This small molecule binds to this protein.
Small molecule (SMILES): CO[P](=O)(O)O[C@H]1[C@@H](O)[C@H](n2ccc(=O)[nH]c2=O)O[C@@H]1COP(=O)(O)O

Binding-site contacts:
Ligand atom N3 contacts residue ASN16 of chain 1.O at 2.8 Å (h-bond).
Ligand atom O4 contacts residue ARG125 of chain 1.A at 4.0 Å.
Ligand atom OP2 contacts residue SER77 of chain 1.A at 4.0 Å.
Ligand atom O4 contacts residue ASN16 of chain 1.O at 4.3 Å.
Ligand atom OP1 contacts residue ARG125 of chain 1.A at 2.8 Å (salt-bridge).
Ligand atom C2 contacts residue ASN16 of chain 1.O at 3.1 Å.
Ligand atom O4 contacts residue SER17 of chain 1.O at 3.2 Å.
Ligand atom C5' contacts residue ARG125 of chain 1.A at 4.2 Å.
Ligand atom C1' contacts residue ARG125 of chain 1.A at 4.3 Å.
Ligand atom C4' contacts residue ARG125 of chain 1.A at 4.3 Å.
Ligand atom C5 contacts residue ARG125 of chain 1.A at 3.6 Å.
Ligand atom N3 contacts residue ARG125 of chain 1.A at 3.7 Å.
Ligand atom OP2 contacts residue ILE23 of chain 1.O at 4.0 Å.
Ligand atom OP1 contacts residue ARG131 of chain 1.A at 3.4 Å (salt-bridge).
Ligand atom C4 contacts residue ARG125 of chain 1.A at 3.7 Å.
Ligand atom O3' contacts residue ARG125 of chain 1.A at 4.0 Å.
Ligand atom C3' contacts residue ARG125 of chain 1.A at 3.3 Å.
Ligand atom O2 contacts residue ASN16 of chain 1.O at 2.7 Å (h-bond).
Ligand atom P contacts residue ARG125 of chain 1.A at 3.7 Å.
Ligand atom OP3 contacts residue ILE23 of chain 1.O at 4.3 Å.
Ligand atom OP3 contacts residue SER77 of chain 1.A at 4.3 Å.
Ligand atom N1 contacts residue ASN16 of chain 1.O at 4.4 Å.
Ligand atom P contacts residue ARG131 of chain 1.A at 3.6 Å.
Ligand atom N3 contacts residue SER17 of chain 1.O at 4.4 Å.
Ligand atom O2 contacts residue ARG125 of chain 1.A at 4.1 Å.
Ligand atom N1 contacts residue ARG125 of chain 1.A at 3.8 Å.
Ligand atom C4 contacts residue SER17 of chain 1.O at 4.1 Å.
Ligand atom O5' contacts residue ARG131 of chain 1.A at 3.0 Å (salt-bridge).
Ligand atom C2 contacts residue ARG125 of chain 1.A at 3.9 Å.
Ligand atom C5' contacts residue ARG131 of chain 1.A at 3.5 Å.
Ligand atom OP1 contacts residue ILE23 of chain 1.O at 3.7 Å.
Ligand atom OP2 contacts residue ARG131 of chain 1.A at 3.8 Å.
Ligand atom C6 contacts residue ARG125 of chain 1.A at 3.6 Å.
Ligand atom C2' contacts residue ARG125 of chain 1.A at 3.8 Å.
Ligand atom O4 contacts residue THR21 of chain 1.O at 4.2 Å.
Ligand atom O5' contacts residue ARG125 of chain 1.A at 3.1 Å (salt-bridge).
Ligand atom C5 contacts residue THR21 of chain 1.O at 4.5 Å.
Ligand atom P contacts residue ILE23 of chain 1.O at 4.2 Å.
Ligand atom C4 contacts residue ASN16 of chain 1.O at 4.0 Å.
Ligand atom OP3 contacts residue ARG125 of chain 1.A at 2.7 Å.

Sequence of chain 1.O:
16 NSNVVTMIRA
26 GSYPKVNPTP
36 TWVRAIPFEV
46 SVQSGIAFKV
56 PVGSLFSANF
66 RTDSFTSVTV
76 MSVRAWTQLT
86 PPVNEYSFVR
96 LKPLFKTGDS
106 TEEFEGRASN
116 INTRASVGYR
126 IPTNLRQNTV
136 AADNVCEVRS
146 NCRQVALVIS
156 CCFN

Sequence of chain 1.A:
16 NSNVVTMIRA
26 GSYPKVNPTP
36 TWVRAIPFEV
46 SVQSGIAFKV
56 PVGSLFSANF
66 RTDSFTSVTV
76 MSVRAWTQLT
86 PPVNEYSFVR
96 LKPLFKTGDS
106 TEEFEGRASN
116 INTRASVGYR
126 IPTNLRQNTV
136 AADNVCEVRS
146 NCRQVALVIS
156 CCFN